Sequence of chain 1.A:
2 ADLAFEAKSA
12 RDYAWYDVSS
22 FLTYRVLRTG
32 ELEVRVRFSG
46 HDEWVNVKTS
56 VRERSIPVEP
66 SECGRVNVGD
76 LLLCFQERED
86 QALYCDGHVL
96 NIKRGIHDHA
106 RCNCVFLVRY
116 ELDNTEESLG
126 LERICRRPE

The small molecule below binds the protein below.
Small molecule (SMILES): OC[C@H]1O[C@H](O[C@H]2[C@H](O)[C@@H](O)[C@H](OCCCCC3CCCCC3)O[C@@H]2CO)[C@H](O)[C@@H](O)[C@@H]1O

Binding-site contacts:
Ligand atom C17 contacts residue VAL56 of chain 1.A at 4.2 Å (hydrophobic).
Ligand atom C18 contacts residue VAL52 of chain 1.A at 3.8 Å (hydrophobic).
Ligand atom O22 contacts residue LYS53 of chain 1.A at 4.2 Å.
Ligand atom C1 contacts residue PHE6 of chain 1.A at 4.2 Å (hydrophobic).
Ligand atom C16 contacts residue VAL56 of chain 1.A at 3.8 Å (hydrophobic).
Ligand atom C8 contacts residue PHE22 of chain 1.A at 4.1 Å (hydrophobic).
Ligand atom C18 contacts residue LYS53 of chain 1.A at 4.4 Å.
Ligand atom O14 contacts residue VAL56 of chain 1.A at 3.8 Å.
Ligand atom C2 contacts residue VAL56 of chain 1.A at 4.4 Å (hydrophobic).
Ligand atom C3 contacts residue VAL56 of chain 1.A at 3.7 Å (hydrophobic).
Ligand atom O12 contacts residue VAL52 of chain 1.A at 4.4 Å.
Ligand atom O14 contacts residue ARG57 of chain 1.A at 4.0 Å.
Ligand atom C6 contacts residue PHE22 of chain 1.A at 4.0 Å (hydrophobic).
Ligand atom C6 contacts residue PHE6 of chain 1.A at 4.4 Å (hydrophobic).
Ligand atom C9 contacts residue PHE22 of chain 1.A at 4.2 Å (hydrophobic).
Ligand atom O21 contacts residue LYS53 of chain 1.A at 2.7 Å (salt-bridge).
Ligand atom C13 contacts residue VAL56 of chain 1.A at 4.0 Å (hydrophobic).
Ligand atom O12 contacts residue VAL56 of chain 1.A at 3.8 Å.
Ligand atom C18 contacts residue VAL56 of chain 1.A at 3.6 Å (hydrophobic).
Ligand atom C3 contacts residue PHE22 of chain 1.A at 4.3 Å (hydrophobic).
Ligand atom C7 contacts residue PHE6 of chain 1.A at 3.7 Å (hydrophobic).
Ligand atom C15 contacts residue VAL56 of chain 1.A at 4.5 Å (hydrophobic).
Ligand atom C4 contacts residue PHE6 of chain 1.A at 3.6 Å (hydrophobic).
Ligand atom O22 contacts residue VAL52 of chain 1.A at 3.7 Å.
Ligand atom C3 contacts residue PHE6 of chain 1.A at 4.5 Å (hydrophobic).
Ligand atom C16 contacts residue ARG57 of chain 1.A at 4.4 Å.
Ligand atom C4 contacts residue PHE22 of chain 1.A at 4.2 Å (hydrophobic).
Ligand atom C19 contacts residue GLU58 of chain 1.A at 4.2 Å.
Ligand atom C7 contacts residue PHE22 of chain 1.A at 3.6 Å (hydrophobic).
Ligand atom C17 contacts residue LYS53 of chain 1.A at 4.1 Å.
Ligand atom C1 contacts residue VAL56 of chain 1.A at 4.3 Å (hydrophobic).
Ligand atom O20 contacts residue GLU58 of chain 1.A at 4.5 Å.